Binding-site contacts:
Ligand atom C2 contacts residue ASN118 of chain 1.C at 2.5 Å.
Ligand atom C4 contacts residue ASN118 of chain 1.C at 4.3 Å.
Ligand atom C3 contacts residue ASN118 of chain 1.C at 3.8 Å.
Ligand atom O3 contacts residue TRP168 of chain 1.C at 3.5 Å.
Ligand atom C8 contacts residue ASP166 of chain 1.C at 3.0 Å.
Ligand atom C7 contacts residue ASN118 of chain 1.C at 3.2 Å.
Ligand atom C7 contacts residue TRP168 of chain 1.C at 4.0 Å (hydrophobic).
Ligand atom O7 contacts residue ASP166 of chain 1.C at 3.4 Å (salt-bridge).
Ligand atom O5 contacts residue ASN118 of chain 1.C at 2.4 Å (h-bond).
Ligand atom C8 contacts residue TRP168 of chain 1.C at 3.5 Å (hydrophobic).
Ligand atom C5 contacts residue ASN118 of chain 1.C at 3.7 Å.
Ligand atom O7 contacts residue HIS167 of chain 1.C at 4.0 Å.
Ligand atom C1 contacts residue ASN118 of chain 1.C at 1.5 Å.
Ligand atom C8 contacts residue ASN118 of chain 1.C at 4.2 Å.
Ligand atom C3 contacts residue TRP168 of chain 1.C at 4.4 Å (hydrophobic).
Ligand atom N2 contacts residue ASN118 of chain 1.C at 2.9 Å (h-bond).
Ligand atom O7 contacts residue ASN118 of chain 1.C at 3.5 Å (h-bond).
Ligand atom N2 contacts residue ASP166 of chain 1.C at 4.3 Å.
Ligand atom O7 contacts residue TRP168 of chain 1.C at 3.9 Å.
Ligand atom C7 contacts residue ASP166 of chain 1.C at 3.4 Å.
Ligand atom N2 contacts residue TRP168 of chain 1.C at 3.8 Å.

This small molecule binds to this protein.
Small molecule (SMILES): CC(=O)N[C@@H]1[C@@H](O)[C@H](O)[C@@H](CO)O[C@H]1O

Sequence of chain 1.C:
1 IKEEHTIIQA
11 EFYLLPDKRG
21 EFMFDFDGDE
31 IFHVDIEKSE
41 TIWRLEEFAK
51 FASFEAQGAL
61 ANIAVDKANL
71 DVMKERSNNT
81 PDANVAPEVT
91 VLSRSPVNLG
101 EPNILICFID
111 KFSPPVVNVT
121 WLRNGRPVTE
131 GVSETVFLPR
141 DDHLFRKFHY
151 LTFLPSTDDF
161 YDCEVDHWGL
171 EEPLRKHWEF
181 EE